Binding-site contacts:
Ligand atom O3G contacts residue THR609 of chain 1.C at 3.4 Å.
Ligand atom N7 contacts residue VAL611 of chain 1.C at 3.0 Å (h-bond).
Ligand atom C6 contacts residue VAL611 of chain 1.C at 3.9 Å (hydrophobic).
Ligand atom O2A contacts residue GLU615 of chain 1.C at 3.4 Å (salt-bridge).
Ligand atom O2' contacts residue GLN768 of chain 1.C at 3.5 Å (h-bond).
Ligand atom O3' contacts residue GLU615 of chain 1.C at 3.3 Å (salt-bridge).
Ligand atom N7 contacts residue GLY610 of chain 1.C at 3.6 Å.
Ligand atom O3G contacts residue ASN721 of chain 1.C at 2.8 Å (h-bond).
Ligand atom O2B contacts residue LYS613 of chain 1.C at 2.9 Å (salt-bridge).
Ligand atom S1G contacts residue ARG746 of chain 1.D at 2.8 Å (salt-bridge).
Ligand atom N7 contacts residue ALA804 of chain 1.C at 3.8 Å.
Ligand atom O2G contacts residue THR614 of chain 1.C at 3.7 Å.
Ligand atom N1 contacts residue ARG571 of chain 1.C at 3.5 Å (salt-bridge).
Ligand atom O1B contacts residue THR614 of chain 1.C at 3.0 Å (h-bond).
Ligand atom O3B contacts residue GLY610 of chain 1.C at 3.2 Å (h-bond).
Ligand atom O1A contacts residue ARG805 of chain 1.C at 3.3 Å (salt-bridge).
Ligand atom O2A contacts residue LYS613 of chain 1.C at 3.5 Å (salt-bridge).
Ligand atom O2B contacts residue THR614 of chain 1.C at 3.6 Å.
Ligand atom N1 contacts residue VAL572 of chain 1.C at 4.0 Å.
Ligand atom O3B contacts residue THR609 of chain 1.C at 4.0 Å.
Ligand atom O2A contacts residue GLY612 of chain 1.C at 3.3 Å.
Ligand atom C5 contacts residue VAL611 of chain 1.C at 3.7 Å (hydrophobic).
Ligand atom C5' contacts residue ARG805 of chain 1.C at 3.4 Å.
Ligand atom C2 contacts residue ARG571 of chain 1.C at 3.2 Å.
Ligand atom O2' contacts residue ARG808 of chain 1.C at 3.8 Å.
Ligand atom C8 contacts residue VAL611 of chain 1.C at 4.0 Å (hydrophobic).
Ligand atom S1G contacts residue ARG805 of chain 1.C at 3.7 Å.
Ligand atom O3A contacts residue ARG805 of chain 1.C at 3.2 Å (salt-bridge).
Ligand atom N6 contacts residue VAL611 of chain 1.C at 3.2 Å (h-bond).
Ligand atom O2B contacts residue GLY612 of chain 1.C at 3.2 Å (h-bond).
Ligand atom O4' contacts residue ARG808 of chain 1.C at 3.8 Å.
Ligand atom O2A contacts residue THR614 of chain 1.C at 3.1 Å (h-bond).
Ligand atom O3A contacts residue GLY610 of chain 1.C at 4.0 Å.
Ligand atom N6 contacts residue ILE573 of chain 1.C at 3.7 Å.
Ligand atom C3' contacts residue GLU615 of chain 1.C at 4.0 Å.
Ligand atom N1 contacts residue ILE573 of chain 1.C at 3.7 Å.
Ligand atom C8 contacts residue GLY610 of chain 1.C at 3.8 Å.
Ligand atom C8 contacts residue ALA804 of chain 1.C at 3.6 Å (hydrophobic).
Ligand atom N7 contacts residue GLY612 of chain 1.C at 3.7 Å.
Ligand atom PA contacts residue ARG805 of chain 1.C at 3.7 Å.

This small molecule binds to this protein.
Small molecule (SMILES): Nc1ncnc2c1ncn2[C@@H]1O[C@H](COP(=O)(O)OP(=O)(O)OP(O)(O)=S)[C@@H](O)[C@H]1O

Sequence of chain 1.C:
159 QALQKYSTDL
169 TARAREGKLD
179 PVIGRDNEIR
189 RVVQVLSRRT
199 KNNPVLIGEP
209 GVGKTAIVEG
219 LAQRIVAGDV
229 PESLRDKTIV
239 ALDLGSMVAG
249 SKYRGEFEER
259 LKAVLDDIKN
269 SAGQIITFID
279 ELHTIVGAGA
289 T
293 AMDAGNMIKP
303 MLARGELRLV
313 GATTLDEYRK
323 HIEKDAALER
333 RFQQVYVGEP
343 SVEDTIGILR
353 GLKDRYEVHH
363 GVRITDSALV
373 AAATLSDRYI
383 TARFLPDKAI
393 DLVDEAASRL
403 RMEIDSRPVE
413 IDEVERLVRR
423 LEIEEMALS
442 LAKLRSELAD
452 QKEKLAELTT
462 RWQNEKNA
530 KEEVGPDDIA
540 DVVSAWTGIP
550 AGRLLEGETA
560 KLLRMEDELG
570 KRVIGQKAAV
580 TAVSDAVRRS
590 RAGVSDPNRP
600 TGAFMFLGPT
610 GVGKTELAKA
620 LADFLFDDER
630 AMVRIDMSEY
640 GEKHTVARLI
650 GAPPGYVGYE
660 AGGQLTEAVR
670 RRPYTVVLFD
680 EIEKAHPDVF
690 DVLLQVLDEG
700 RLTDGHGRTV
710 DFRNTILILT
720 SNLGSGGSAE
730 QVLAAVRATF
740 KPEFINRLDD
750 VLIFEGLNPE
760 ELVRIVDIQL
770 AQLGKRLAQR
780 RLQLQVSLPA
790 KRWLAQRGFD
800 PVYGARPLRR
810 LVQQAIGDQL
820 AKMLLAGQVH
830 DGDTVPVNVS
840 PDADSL

Sequence of chain 1.D:
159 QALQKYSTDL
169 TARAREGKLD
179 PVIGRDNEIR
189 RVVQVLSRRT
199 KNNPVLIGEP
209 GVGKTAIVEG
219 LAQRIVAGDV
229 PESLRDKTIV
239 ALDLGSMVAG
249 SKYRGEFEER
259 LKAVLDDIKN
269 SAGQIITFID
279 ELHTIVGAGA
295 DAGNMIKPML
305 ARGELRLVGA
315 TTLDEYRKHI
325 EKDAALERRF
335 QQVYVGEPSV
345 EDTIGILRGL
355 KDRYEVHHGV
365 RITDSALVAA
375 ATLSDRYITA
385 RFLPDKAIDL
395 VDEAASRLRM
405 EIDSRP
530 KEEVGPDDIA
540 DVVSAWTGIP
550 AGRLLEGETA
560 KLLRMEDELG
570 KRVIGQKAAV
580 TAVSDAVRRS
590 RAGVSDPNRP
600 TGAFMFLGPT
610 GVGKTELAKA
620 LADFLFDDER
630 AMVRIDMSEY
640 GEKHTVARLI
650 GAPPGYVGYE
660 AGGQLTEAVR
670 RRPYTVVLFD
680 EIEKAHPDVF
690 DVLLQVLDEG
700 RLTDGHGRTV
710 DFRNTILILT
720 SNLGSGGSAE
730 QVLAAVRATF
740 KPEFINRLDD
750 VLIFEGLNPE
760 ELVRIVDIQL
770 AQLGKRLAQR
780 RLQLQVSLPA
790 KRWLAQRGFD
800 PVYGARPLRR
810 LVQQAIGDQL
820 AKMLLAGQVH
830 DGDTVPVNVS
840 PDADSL